The small molecule below binds the protein below.
Small molecule (SMILES): CCn1c(-c2cc(N3CCN(C4CC4)CC3)cnc2[C@H](C)OC)c2c3cc(ccc31)-c1csc(n1)C[C@H](NC(=O)C1[C@H]3COC[C@@H]13)C(=O)N1CCC[C@H](N1)C(=O)OCC(C)(C)C2

Sequence of chain 1.C:
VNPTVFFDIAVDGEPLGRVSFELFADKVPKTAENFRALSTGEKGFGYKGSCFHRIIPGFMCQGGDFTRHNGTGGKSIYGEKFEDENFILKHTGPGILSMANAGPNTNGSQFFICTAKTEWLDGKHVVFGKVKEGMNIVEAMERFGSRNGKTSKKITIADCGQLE

Sequence of chain 1.B:
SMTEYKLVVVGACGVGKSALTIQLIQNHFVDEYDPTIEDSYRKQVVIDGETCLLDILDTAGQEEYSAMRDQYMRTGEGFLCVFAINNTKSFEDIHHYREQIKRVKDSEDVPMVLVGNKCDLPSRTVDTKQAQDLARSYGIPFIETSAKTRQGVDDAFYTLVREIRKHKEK

Binding-site contacts:
Ligand atom C24 contacts residue TYR65 of chain 1.B at 3.5 Å (hydrophobic).
Ligand atom O1 contacts residue ASN103 of chain 1.C at 2.9 Å (h-bond).
Ligand atom C16 contacts residue THR36 of chain 1.B at 3.3 Å.
Ligand atom N3 contacts residue ASN103 of chain 1.C at 2.9 Å (h-bond).
Ligand atom N7 contacts residue MET68 of chain 1.B at 3.6 Å.
Ligand atom C12 contacts residue GLN112 of chain 1.C at 3.5 Å.
Ligand atom C32 contacts residue MET68 of chain 1.B at 3.5 Å (hydrophobic).
Ligand atom C17 contacts residue ILE37 of chain 1.B at 3.4 Å (hydrophobic).
Ligand atom O2 contacts residue GLN64 of chain 1.C at 3.0 Å (h-bond).
Ligand atom N1 contacts residue GLN64 of chain 1.C at 3.0 Å (h-bond).
Ligand atom C19 contacts residue TYR65 of chain 1.B at 3.4 Å (hydrophobic).
Ligand atom C30 contacts residue ARG149 of chain 1.C at 3.5 Å.
Ligand atom C8 contacts residue ASN103 of chain 1.C at 3.4 Å.
Ligand atom O3 contacts residue ALA104 of chain 1.C at 3.6 Å.
Ligand atom N2 contacts residue GLN64 of chain 1.C at 3.3 Å (h-bond).
Ligand atom C11 contacts residue PRO35 of chain 1.B at 3.5 Å (hydrophobic).
Ligand atom S1 contacts residue PRO35 of chain 1.B at 3.5 Å.
Ligand atom O6 contacts residue MET62 of chain 1.C at 3.4 Å.
Ligand atom C15 contacts residue ILE37 of chain 1.B at 3.6 Å (hydrophobic).
Ligand atom C16 contacts residue GLN62 of chain 1.B at 3.6 Å.
Ligand atom C40 contacts residue MET68 of chain 1.B at 3.6 Å (hydrophobic).
Ligand atom O1 contacts residue HIS127 of chain 1.C at 3.2 Å.
Ligand atom C31 contacts residue MET68 of chain 1.B at 3.5 Å (hydrophobic).
Ligand atom C11 contacts residue TYR33 of chain 1.B at 3.6 Å (hydrophobic).
Ligand atom C22 contacts residue THR36 of chain 1.B at 3.4 Å.
Ligand atom S1 contacts residue GLN62 of chain 1.B at 3.6 Å.
Ligand atom C3 contacts residue PHE114 of chain 1.C at 3.3 Å (hydrophobic).
Ligand atom C10 contacts residue PRO35 of chain 1.B at 3.6 Å (hydrophobic).
Ligand atom C4 contacts residue PHE114 of chain 1.C at 3.5 Å (hydrophobic).
Ligand atom O1 contacts residue ALA102 of chain 1.C at 3.1 Å.
Ligand atom C42 contacts residue TYR65 of chain 1.B at 3.5 Å (hydrophobic).
Ligand atom C10 contacts residue GLY73 of chain 1.C at 3.6 Å.
Ligand atom C7 contacts residue ASN103 of chain 1.C at 3.6 Å.
Ligand atom C9 contacts residue GLN112 of chain 1.C at 3.5 Å.
Ligand atom C18 contacts residue TYR65 of chain 1.B at 3.4 Å (hydrophobic).
Ligand atom C31 contacts residue PHE61 of chain 1.C at 3.5 Å (hydrophobic).
Ligand atom C22 contacts residue ILE37 of chain 1.B at 3.6 Å (hydrophobic).
Ligand atom O2 contacts residue ARG56 of chain 1.C at 2.9 Å (salt-bridge).
Ligand atom O6 contacts residue ARG56 of chain 1.C at 3.4 Å.
Ligand atom C34 contacts residue TRP122 of chain 1.C at 3.6 Å (hydrophobic).